Binding-site contacts:
Ligand atom C22 contacts residue GLU16 of chain 1.A at 3.6 Å.
Ligand atom C01 contacts residue ALA35 of chain 1.A at 3.6 Å (hydrophobic).
Ligand atom C12 contacts residue LEU136 of chain 1.A at 3.7 Å (hydrophobic).
Ligand atom C23 contacts residue VAL22 of chain 1.A at 3.8 Å (hydrophobic).
Ligand atom C19 contacts residue GLU90 of chain 1.A at 3.5 Å.
Ligand atom C21 contacts residue GLU16 of chain 1.A at 3.8 Å.
Ligand atom N03 contacts residue LEU136 of chain 1.A at 3.6 Å.
Ligand atom N04 contacts residue TYR85 of chain 1.A at 3.8 Å.
Ligand atom N04 contacts residue CYS86 of chain 1.A at 3.0 Å (h-bond).
Ligand atom C09 contacts residue CYS86 of chain 1.A at 3.9 Å (hydrophobic).
Ligand atom C08 contacts residue LEU14 of chain 1.A at 4.0 Å (hydrophobic).
Ligand atom C01 contacts residue LEU136 of chain 1.A at 3.3 Å (hydrophobic).
Ligand atom N11 contacts residue GLY89 of chain 1.A at 4.0 Å.
Ligand atom N03 contacts residue LEU14 of chain 1.A at 3.8 Å.
Ligand atom C17 contacts residue LYS37 of chain 1.A at 4.1 Å.
Ligand atom C13 contacts residue VAL67 of chain 1.A at 3.7 Å (hydrophobic).
Ligand atom C05 contacts residue LEU136 of chain 1.A at 3.6 Å (hydrophobic).
Ligand atom C05 contacts residue TYR85 of chain 1.A at 3.9 Å (hydrophobic).
Ligand atom C22 contacts residue GLY15 of chain 1.A at 3.7 Å.
Ligand atom C20 contacts residue GLU133 of chain 1.A at 4.0 Å.
Ligand atom C09 contacts residue LEU14 of chain 1.A at 3.9 Å (hydrophobic).
Ligand atom N24 contacts residue GLU90 of chain 1.A at 3.0 Å (salt-bridge).
Ligand atom BR10 contacts residue LEU14 of chain 1.A at 3.7 Å.
Ligand atom C13 contacts residue LEU83 of chain 1.A at 4.0 Å (hydrophobic).
Ligand atom C12 contacts residue ALA35 of chain 1.A at 3.9 Å (hydrophobic).
Ligand atom N11 contacts residue CYS86 of chain 1.A at 2.9 Å (h-bond).
Ligand atom N14 contacts residue LEU83 of chain 1.A at 3.5 Å.
Ligand atom C05 contacts residue GLU84 of chain 1.A at 3.3 Å.
Ligand atom C13 contacts residue GLU84 of chain 1.A at 3.7 Å.
Ligand atom N24 contacts residue GLU133 of chain 1.A at 2.8 Å (salt-bridge).
Ligand atom C05 contacts residue CYS86 of chain 1.A at 3.5 Å (hydrophobic).
Ligand atom C20 contacts residue GLU90 of chain 1.A at 3.0 Å.
Ligand atom C05 contacts residue ALA35 of chain 1.A at 3.5 Å (hydrophobic).
Ligand atom N14 contacts residue VAL67 of chain 1.A at 3.7 Å.
Ligand atom N06 contacts residue LEU136 of chain 1.A at 3.8 Å.
Ligand atom C17 contacts residue ASP147 of chain 1.A at 3.5 Å.
Ligand atom N15 contacts residue LEU83 of chain 1.A at 4.0 Å.
Ligand atom N04 contacts residue LEU136 of chain 1.A at 3.8 Å.
Ligand atom N11 contacts residue TYR85 of chain 1.A at 4.0 Å.
Ligand atom C02 contacts residue LEU136 of chain 1.A at 3.3 Å (hydrophobic).

Sequence of chain 1.A:
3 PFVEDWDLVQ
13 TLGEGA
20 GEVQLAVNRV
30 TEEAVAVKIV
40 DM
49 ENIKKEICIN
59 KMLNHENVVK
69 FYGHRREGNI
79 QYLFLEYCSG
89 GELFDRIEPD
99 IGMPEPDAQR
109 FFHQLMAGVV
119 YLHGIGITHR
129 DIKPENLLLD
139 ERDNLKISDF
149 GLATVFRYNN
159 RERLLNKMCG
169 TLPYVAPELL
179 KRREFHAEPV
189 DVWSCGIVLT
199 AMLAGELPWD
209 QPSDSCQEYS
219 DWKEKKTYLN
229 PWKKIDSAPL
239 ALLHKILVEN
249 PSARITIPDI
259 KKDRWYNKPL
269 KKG

This protein binds this small molecule.
Small molecule (SMILES): Cn1cc(-c2cnn3c(N)c(Br)c([C@@H]4CCC[C@H](N)C4)nc23)cn1